Sequence of chain 2.A:
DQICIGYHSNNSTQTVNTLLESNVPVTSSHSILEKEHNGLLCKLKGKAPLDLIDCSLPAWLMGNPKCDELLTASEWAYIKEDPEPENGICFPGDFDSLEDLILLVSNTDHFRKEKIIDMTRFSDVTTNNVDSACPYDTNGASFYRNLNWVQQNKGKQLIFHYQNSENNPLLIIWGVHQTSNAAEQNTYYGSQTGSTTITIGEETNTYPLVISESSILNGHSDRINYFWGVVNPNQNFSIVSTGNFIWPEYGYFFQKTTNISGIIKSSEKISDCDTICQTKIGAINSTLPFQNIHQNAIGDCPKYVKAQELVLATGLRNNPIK

This protein binds this small molecule.
Small molecule (SMILES): CC(=O)N[C@H]1[C@H](O[C@H]2[C@H](O)[C@@H](NC(C)=O)CO[C@@H]2CO)O[C@H](CO)[C@@H](O)[C@@H]1O

Binding-site contacts:
Ligand atom C5 contacts residue ASN236 of chain 2.A at 3.6 Å.
Ligand atom C2 contacts residue ASN236 of chain 2.A at 2.5 Å.
Ligand atom C7 contacts residue ASN236 of chain 2.A at 3.7 Å.
Ligand atom O7 contacts residue ASN236 of chain 2.A at 4.0 Å.
Ligand atom C4 contacts residue ASN236 of chain 2.A at 4.2 Å.
Ligand atom C1 contacts residue GLN163 of chain 2.A at 3.8 Å.
Ligand atom C8 contacts residue GLN163 of chain 2.A at 4.1 Å.
Ligand atom C3 contacts residue ASN236 of chain 2.A at 3.8 Å.
Ligand atom O5 contacts residue GLN163 of chain 2.A at 4.0 Å.
Ligand atom C5 contacts residue GLN163 of chain 2.A at 4.2 Å.
Ligand atom N2 contacts residue ASN236 of chain 2.A at 2.9 Å (h-bond).
Ligand atom C1 contacts residue ASN236 of chain 2.A at 1.4 Å.
Ligand atom O5 contacts residue ASN236 of chain 2.A at 2.3 Å (h-bond).